The small molecule below binds the protein below.
Small molecule (SMILES): N[C@@H](Cc1ccc(O)c([N+](=O)[O-])c1)C(=O)O

Sequence of chain 2.A:
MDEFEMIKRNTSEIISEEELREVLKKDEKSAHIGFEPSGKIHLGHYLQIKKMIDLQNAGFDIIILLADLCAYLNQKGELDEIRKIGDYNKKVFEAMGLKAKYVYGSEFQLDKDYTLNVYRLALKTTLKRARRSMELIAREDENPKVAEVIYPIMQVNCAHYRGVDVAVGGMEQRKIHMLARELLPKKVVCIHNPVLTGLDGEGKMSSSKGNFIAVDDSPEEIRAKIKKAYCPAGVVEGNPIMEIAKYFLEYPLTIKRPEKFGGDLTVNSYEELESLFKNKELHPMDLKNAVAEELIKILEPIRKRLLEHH

Binding-site contacts:
Ligand atom O1 contacts residue ARG139 of chain 2.A at 3.9 Å.
Ligand atom C contacts residue LYS209 of chain 2.A at 4.0 Å.
Ligand atom CB contacts residue ALA138 of chain 2.A at 3.4 Å (hydrophobic).
Ligand atom CG contacts residue ALA138 of chain 2.A at 4.0 Å (hydrophobic).
Ligand atom CE1 contacts residue ILE137 of chain 2.A at 4.2 Å (hydrophobic).
Ligand atom CB contacts residue ILE137 of chain 2.A at 3.9 Å (hydrophobic).
Ligand atom O1 contacts residue SER208 of chain 2.A at 3.2 Å (h-bond).
Ligand atom CA contacts residue GLU140 of chain 2.A at 3.2 Å.
Ligand atom C contacts residue GLU140 of chain 2.A at 3.4 Å.
Ligand atom O2 contacts residue ARG139 of chain 2.A at 4.2 Å.
Ligand atom O2 contacts residue LYS76 of chain 2.A at 3.3 Å (salt-bridge).
Ligand atom CG contacts residue ILE137 of chain 2.A at 4.2 Å (hydrophobic).
Ligand atom OH contacts residue SER206 of chain 2.A at 2.4 Å (h-bond).
Ligand atom N contacts residue ALA138 of chain 2.A at 2.9 Å (h-bond).
Ligand atom CD2 contacts residue LEU136 of chain 2.A at 4.1 Å (hydrophobic).
Ligand atom CG contacts residue LEU136 of chain 2.A at 3.9 Å (hydrophobic).
Ligand atom OH contacts residue SER208 of chain 2.A at 2.9 Å (h-bond).
Ligand atom O2 contacts residue ASN74 of chain 2.A at 3.9 Å.
Ligand atom NN contacts residue SER208 of chain 2.A at 4.1 Å.
Ligand atom CD1 contacts residue ALA138 of chain 2.A at 3.6 Å (hydrophobic).
Ligand atom N contacts residue GLU140 of chain 2.A at 3.1 Å (salt-bridge).
Ligand atom CE2 contacts residue LYS209 of chain 2.A at 3.6 Å.
Ligand atom NN contacts residue LYS76 of chain 2.A at 3.9 Å.
Ligand atom CA contacts residue ALA138 of chain 2.A at 3.5 Å (hydrophobic).
Ligand atom CD2 contacts residue LYS209 of chain 2.A at 3.8 Å.
Ligand atom O contacts residue LYS209 of chain 2.A at 4.2 Å.
Ligand atom O2 contacts residue ILE137 of chain 2.A at 3.5 Å (h-bond).
Ligand atom CD1 contacts residue ILE137 of chain 2.A at 3.5 Å (hydrophobic).
Ligand atom CZ contacts residue SER208 of chain 2.A at 3.7 Å.
Ligand atom CE1 contacts residue SER208 of chain 2.A at 4.2 Å.
Ligand atom CB contacts residue LEU136 of chain 2.A at 3.5 Å (hydrophobic).
Ligand atom O1 contacts residue LYS76 of chain 2.A at 3.9 Å.
Ligand atom OXT contacts residue GLU140 of chain 2.A at 3.4 Å (salt-bridge).
Ligand atom O contacts residue GLU140 of chain 2.A at 4.2 Å.
Ligand atom CZ contacts residue SER206 of chain 2.A at 3.4 Å.
Ligand atom N contacts residue ARG139 of chain 2.A at 3.9 Å.
Ligand atom CB contacts residue GLU135 of chain 2.A at 4.1 Å.
Ligand atom CE2 contacts residue SER206 of chain 2.A at 3.6 Å.
Ligand atom NN contacts residue ILE137 of chain 2.A at 4.3 Å.
Ligand atom OXT contacts residue LYS209 of chain 2.A at 3.0 Å (salt-bridge).